Binding-site contacts:
Ligand atom O6 contacts residue HIS70 of chain 2.A at 4.2 Å.
Ligand atom O5 contacts residue GLY67 of chain 2.A at 4.3 Å.
Ligand atom O4 contacts residue HIS70 of chain 2.A at 4.2 Å.
Ligand atom C2 contacts residue HIS64 of chain 2.A at 3.5 Å.
Ligand atom O5 contacts residue ASN66 of chain 2.A at 3.9 Å.
Ligand atom O3 contacts residue THR68 of chain 2.A at 3.4 Å.
Ligand atom C6 contacts residue HIS70 of chain 2.A at 3.5 Å.
Ligand atom C6 contacts residue GLY67 of chain 2.A at 3.9 Å.
Ligand atom C4 contacts residue GLY67 of chain 2.A at 3.6 Å.
Ligand atom C5 contacts residue GLY67 of chain 2.A at 4.2 Å.
Ligand atom C1 contacts residue HIS64 of chain 2.A at 4.5 Å.
Ligand atom O2 contacts residue ARG27 of chain 4.A at 2.9 Å (salt-bridge).
Ligand atom C2 contacts residue ARG27 of chain 4.A at 3.9 Å.
Ligand atom O4 contacts residue GLY67 of chain 2.A at 4.2 Å.
Ligand atom C1 contacts residue ARG27 of chain 4.A at 4.0 Å.
Ligand atom O4 contacts residue SER73 of chain 2.A at 3.5 Å.
Ligand atom C2 contacts residue ASN66 of chain 2.A at 3.5 Å.
Ligand atom O2 contacts residue ASN66 of chain 2.A at 3.9 Å.
Ligand atom C3 contacts residue ARG27 of chain 4.A at 3.9 Å.
Ligand atom C3 contacts residue TYR75 of chain 2.A at 4.5 Å (hydrophobic).
Ligand atom O3 contacts residue GLY67 of chain 2.A at 4.2 Å.
Ligand atom O1 contacts residue TYR75 of chain 2.A at 3.9 Å.
Ligand atom O2 contacts residue HIS64 of chain 2.A at 2.6 Å (h-bond).
Ligand atom C2 contacts residue GLY67 of chain 2.A at 4.3 Å.
Ligand atom O1 contacts residue ARG27 of chain 4.A at 3.1 Å (salt-bridge).
Ligand atom C1 contacts residue ASN66 of chain 2.A at 3.7 Å.
Ligand atom O3 contacts residue GLN56 of chain 2.A at 3.7 Å.
Ligand atom C3 contacts residue GLY67 of chain 2.A at 4.4 Å.
Ligand atom O3 contacts residue ARG27 of chain 4.A at 3.8 Å.

Sequence of chain 4.A:
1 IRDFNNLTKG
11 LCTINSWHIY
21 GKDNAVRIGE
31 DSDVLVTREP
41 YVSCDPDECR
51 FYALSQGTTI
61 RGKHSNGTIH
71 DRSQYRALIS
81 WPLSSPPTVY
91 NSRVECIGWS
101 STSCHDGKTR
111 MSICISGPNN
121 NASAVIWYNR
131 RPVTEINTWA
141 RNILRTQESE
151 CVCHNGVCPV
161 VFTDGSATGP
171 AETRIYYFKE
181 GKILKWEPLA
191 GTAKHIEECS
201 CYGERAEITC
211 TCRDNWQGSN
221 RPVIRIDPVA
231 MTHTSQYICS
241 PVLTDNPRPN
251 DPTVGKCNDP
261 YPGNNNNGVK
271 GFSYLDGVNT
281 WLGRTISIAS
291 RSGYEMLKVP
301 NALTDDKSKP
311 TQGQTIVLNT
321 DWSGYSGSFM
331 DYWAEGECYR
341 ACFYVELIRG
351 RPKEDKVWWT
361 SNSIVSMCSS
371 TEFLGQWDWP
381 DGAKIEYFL

Sequence of chain 2.A:
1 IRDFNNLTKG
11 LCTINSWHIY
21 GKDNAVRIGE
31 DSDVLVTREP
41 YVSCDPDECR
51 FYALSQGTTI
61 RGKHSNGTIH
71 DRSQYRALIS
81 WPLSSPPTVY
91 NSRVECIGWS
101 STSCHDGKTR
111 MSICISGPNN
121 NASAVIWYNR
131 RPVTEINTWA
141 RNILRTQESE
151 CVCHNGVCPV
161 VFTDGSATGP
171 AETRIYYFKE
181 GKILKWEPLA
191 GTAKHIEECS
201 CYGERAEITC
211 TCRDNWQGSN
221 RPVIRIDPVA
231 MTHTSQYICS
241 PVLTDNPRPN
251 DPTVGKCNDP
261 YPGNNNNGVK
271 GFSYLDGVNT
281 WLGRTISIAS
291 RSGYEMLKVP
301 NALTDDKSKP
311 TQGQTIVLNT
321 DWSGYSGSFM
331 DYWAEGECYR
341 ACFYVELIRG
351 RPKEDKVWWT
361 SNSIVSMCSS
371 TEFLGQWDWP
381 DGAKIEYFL

This protein binds this small molecule.
Small molecule (SMILES): OC[C@H]1O[C@H](O)[C@H](O)[C@@H](O)[C@@H]1O